Sequence of chain 1.D:
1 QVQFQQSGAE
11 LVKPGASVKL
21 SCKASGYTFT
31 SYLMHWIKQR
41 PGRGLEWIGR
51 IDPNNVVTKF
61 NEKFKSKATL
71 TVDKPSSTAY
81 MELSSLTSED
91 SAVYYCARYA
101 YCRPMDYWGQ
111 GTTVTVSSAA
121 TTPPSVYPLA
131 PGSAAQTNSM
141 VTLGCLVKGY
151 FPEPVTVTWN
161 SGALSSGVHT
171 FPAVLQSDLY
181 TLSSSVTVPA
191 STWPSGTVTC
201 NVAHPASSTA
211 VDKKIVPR

Sequence of chain 1.C:
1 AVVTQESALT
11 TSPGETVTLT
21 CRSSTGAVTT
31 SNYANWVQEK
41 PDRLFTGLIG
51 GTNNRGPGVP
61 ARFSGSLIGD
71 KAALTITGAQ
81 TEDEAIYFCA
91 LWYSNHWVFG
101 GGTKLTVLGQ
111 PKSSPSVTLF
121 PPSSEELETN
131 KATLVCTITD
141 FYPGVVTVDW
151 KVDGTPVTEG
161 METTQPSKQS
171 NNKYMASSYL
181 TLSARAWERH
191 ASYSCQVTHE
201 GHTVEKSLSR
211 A

Binding-site contacts:
Ligand atom O4' contacts residue TYR99 of chain 1.D at 3.0 Å (h-bond).
Ligand atom O3 contacts residue LEU33 of chain 1.D at 4.0 Å.
Ligand atom C4' contacts residue TRP92 of chain 1.C at 3.3 Å (hydrophobic).
Ligand atom C4' contacts residue CYS102 of chain 1.D at 4.1 Å (hydrophobic).
Ligand atom C3' contacts residue LYS59 of chain 1.D at 3.9 Å.
Ligand atom N5' contacts residue TYR99 of chain 1.D at 3.0 Å (h-bond).
Ligand atom C6' contacts residue ARG50 of chain 1.D at 2.9 Å.
Ligand atom C5' contacts residue ARG50 of chain 1.D at 3.6 Å.
Ligand atom O4' contacts residue CYS102 of chain 1.D at 3.5 Å (h-bond).
Ligand atom C1 contacts residue ARG50 of chain 1.D at 4.0 Å.
Ligand atom C4' contacts residue TYR99 of chain 1.D at 3.0 Å (hydrophobic).
Ligand atom ON2 contacts residue TRP97 of chain 1.C at 4.0 Å.
Ligand atom C7 contacts residue TYR101 of chain 1.D at 3.7 Å (hydrophobic).
Ligand atom O4' contacts residue TRP92 of chain 1.C at 2.9 Å.
Ligand atom O4 contacts residue LEU33 of chain 1.D at 3.3 Å.
Ligand atom ON1 contacts residue ARG50 of chain 1.D at 3.0 Å (salt-bridge).
Ligand atom C2' contacts residue LYS59 of chain 1.D at 3.3 Å.
Ligand atom C1' contacts residue ARG50 of chain 1.D at 3.8 Å.
Ligand atom C9 contacts residue ALA100 of chain 1.D at 3.8 Å (hydrophobic).
Ligand atom O2 contacts residue VAL57 of chain 1.D at 3.8 Å.
Ligand atom C6 contacts residue TYR101 of chain 1.D at 3.8 Å (hydrophobic).
Ligand atom C2 contacts residue ARG50 of chain 1.D at 3.2 Å.
Ligand atom C5' contacts residue TYR99 of chain 1.D at 3.0 Å (hydrophobic).
Ligand atom C9 contacts residue LEU33 of chain 1.D at 4.0 Å (hydrophobic).
Ligand atom ON1 contacts residue LEU33 of chain 1.D at 3.2 Å.
Ligand atom C3' contacts residue TYR99 of chain 1.D at 3.8 Å (hydrophobic).
Ligand atom N5' contacts residue ARG50 of chain 1.D at 3.6 Å.
Ligand atom ON2 contacts residue TYR99 of chain 1.D at 3.2 Å.
Ligand atom C6 contacts residue TYR99 of chain 1.D at 3.9 Å (hydrophobic).
Ligand atom ON2 contacts residue HIS35 of chain 1.D at 3.4 Å (h-bond).
Ligand atom C6 contacts residue LEU33 of chain 1.D at 4.0 Å (hydrophobic).
Ligand atom O2 contacts residue ARG50 of chain 1.D at 3.7 Å.
Ligand atom C3' contacts residue TRP92 of chain 1.C at 3.2 Å (hydrophobic).
Ligand atom C6' contacts residue TYR99 of chain 1.D at 3.9 Å (hydrophobic).
Ligand atom ON2 contacts residue ARG50 of chain 1.D at 3.4 Å.
Ligand atom C1' contacts residue LYS59 of chain 1.D at 3.8 Å.
Ligand atom ON1 contacts residue TYR99 of chain 1.D at 3.4 Å.
Ligand atom O4 contacts residue ALA100 of chain 1.D at 2.8 Å (h-bond).
Ligand atom ON2 contacts residue TRP92 of chain 1.C at 3.8 Å.
Ligand atom C1 contacts residue LYS59 of chain 1.D at 4.1 Å.

This small molecule binds to this protein.
Small molecule (SMILES): O=C(O)CCCCCNC(=O)Cc1ccc(O)c([N+](=O)[O-])c1